Sequence of chain 1.E:
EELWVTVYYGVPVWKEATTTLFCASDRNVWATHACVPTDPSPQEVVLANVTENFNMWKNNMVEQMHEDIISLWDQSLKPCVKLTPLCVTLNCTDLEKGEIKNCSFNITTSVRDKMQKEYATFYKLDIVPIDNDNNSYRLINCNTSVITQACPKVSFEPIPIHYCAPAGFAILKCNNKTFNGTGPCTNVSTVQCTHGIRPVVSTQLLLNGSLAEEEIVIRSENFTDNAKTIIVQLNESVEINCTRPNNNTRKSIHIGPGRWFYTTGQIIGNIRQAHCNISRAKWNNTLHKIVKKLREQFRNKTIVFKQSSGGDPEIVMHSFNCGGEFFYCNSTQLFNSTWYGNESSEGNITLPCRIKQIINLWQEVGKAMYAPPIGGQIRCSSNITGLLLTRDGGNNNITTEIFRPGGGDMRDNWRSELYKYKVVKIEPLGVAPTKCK

Binding-site contacts:
Ligand atom C5 contacts residue GLU376 of chain 1.E at 3.3 Å.
Ligand atom O6 contacts residue ASN317 of chain 1.E at 4.3 Å.
Ligand atom C4 contacts residue ASN317 of chain 1.E at 4.4 Å.
Ligand atom O7 contacts residue ASN317 of chain 1.E at 4.0 Å.
Ligand atom O5 contacts residue ASN317 of chain 1.E at 2.5 Å (h-bond).
Ligand atom O7 contacts residue ARG313 of chain 1.E at 4.5 Å.
Ligand atom O7 contacts residue SER377 of chain 1.E at 3.7 Å.
Ligand atom C6 contacts residue SER377 of chain 1.E at 3.6 Å.
Ligand atom O6 contacts residue SER378 of chain 1.E at 3.6 Å.
Ligand atom O6 contacts residue SER377 of chain 1.E at 3.0 Å (h-bond).
Ligand atom O4 contacts residue GLU376 of chain 1.E at 4.3 Å.
Ligand atom C5 contacts residue ASN317 of chain 1.E at 3.9 Å.
Ligand atom O5 contacts residue GLU376 of chain 1.E at 4.2 Å.
Ligand atom N2 contacts residue ASN317 of chain 1.E at 2.9 Å (h-bond).
Ligand atom C5 contacts residue TRP372 of chain 1.E at 4.5 Å (hydrophobic).
Ligand atom C3 contacts residue ASN317 of chain 1.E at 3.9 Å.
Ligand atom C8 contacts residue SER377 of chain 1.E at 3.5 Å.
Ligand atom O6 contacts residue GLU376 of chain 1.E at 4.5 Å.
Ligand atom C8 contacts residue ARG313 of chain 1.E at 3.5 Å.
Ligand atom C1 contacts residue TRP372 of chain 1.E at 4.0 Å (hydrophobic).
Ligand atom C7 contacts residue SER377 of chain 1.E at 3.8 Å.
Ligand atom C2 contacts residue ASN317 of chain 1.E at 2.5 Å.
Ligand atom C1 contacts residue ASN317 of chain 1.E at 1.5 Å.
Ligand atom C7 contacts residue ASN317 of chain 1.E at 3.6 Å.
Ligand atom C6 contacts residue TRP372 of chain 1.E at 4.3 Å (hydrophobic).
Ligand atom O5 contacts residue TRP372 of chain 1.E at 3.8 Å.
Ligand atom C8 contacts residue SER378 of chain 1.E at 3.4 Å.
Ligand atom C6 contacts residue GLU376 of chain 1.E at 3.1 Å.
Ligand atom C6 contacts residue ASN317 of chain 1.E at 4.3 Å.

The protein below binds the small molecule below.
Small molecule (SMILES): CC(=O)N[C@H]1[C@H](O[C@H]2[C@H](O)[C@@H](NC(C)=O)CO[C@@H]2CO)O[C@H](CO)[C@@H](O)[C@@H]1O